Sequence of chain 1.A:
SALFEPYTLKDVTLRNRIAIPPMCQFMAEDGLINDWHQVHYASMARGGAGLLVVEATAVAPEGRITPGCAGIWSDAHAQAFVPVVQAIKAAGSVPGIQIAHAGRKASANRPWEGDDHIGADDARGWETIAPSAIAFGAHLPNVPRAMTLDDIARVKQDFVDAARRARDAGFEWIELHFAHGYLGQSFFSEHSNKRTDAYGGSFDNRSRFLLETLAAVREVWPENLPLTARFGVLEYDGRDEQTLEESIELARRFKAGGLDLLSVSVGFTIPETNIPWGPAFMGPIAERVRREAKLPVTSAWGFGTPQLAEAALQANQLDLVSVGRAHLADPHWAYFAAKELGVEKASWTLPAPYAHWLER

Binding-site contacts:
Ligand atom O3 contacts residue ALA91 of chain 1.A at 3.5 Å (h-bond).
Ligand atom O1 contacts residue ALA92 of chain 1.A at 3.5 Å.
Ligand atom O2 contacts residue PRO352 of chain 1.A at 3.3 Å.
Ligand atom O4 contacts residue MET28 of chain 1.B at 3.7 Å.
Ligand atom C3 contacts residue ALA91 of chain 1.A at 3.9 Å (hydrophobic).
Ligand atom C7 contacts residue ASP36 of chain 1.B at 4.3 Å.
Ligand atom C2 contacts residue ALA91 of chain 1.A at 3.6 Å (hydrophobic).
Ligand atom O1 contacts residue GLY93 of chain 1.A at 4.0 Å.
Ligand atom C4 contacts residue ALA92 of chain 1.A at 4.0 Å (hydrophobic).
Ligand atom C5 contacts residue ALA92 of chain 1.A at 4.0 Å (hydrophobic).
Ligand atom O3 contacts residue TRP37 of chain 1.B at 4.2 Å.
Ligand atom O2 contacts residue TRP37 of chain 1.B at 3.9 Å.
Ligand atom O5 contacts residue ARG47 of chain 1.A at 4.1 Å.
Ligand atom C7 contacts residue ARG47 of chain 1.A at 4.2 Å.
Ligand atom O4 contacts residue TRP37 of chain 1.B at 3.7 Å.
Ligand atom C4 contacts residue PRO352 of chain 1.A at 4.1 Å (hydrophobic).
Ligand atom O2 contacts residue ALA91 of chain 1.A at 3.9 Å.
Ligand atom C6 contacts residue TRP37 of chain 1.B at 4.4 Å (hydrophobic).
Ligand atom O2 contacts residue ALA92 of chain 1.A at 3.5 Å.
Ligand atom C6 contacts residue ARG47 of chain 1.A at 3.7 Å.
Ligand atom C6 contacts residue ALA91 of chain 1.A at 3.9 Å (hydrophobic).
Ligand atom C4 contacts residue ALA91 of chain 1.A at 3.5 Å (hydrophobic).
Ligand atom O3 contacts residue ALA92 of chain 1.A at 4.5 Å.
Ligand atom C3 contacts residue PRO352 of chain 1.A at 4.1 Å (hydrophobic).
Ligand atom N1 contacts residue PRO352 of chain 1.A at 3.8 Å.
Ligand atom C7 contacts residue TRP37 of chain 1.B at 3.7 Å (hydrophobic).
Ligand atom O2 contacts residue ARG47 of chain 1.A at 4.0 Å.
Ligand atom C4 contacts residue TRP37 of chain 1.B at 4.1 Å (hydrophobic).
Ligand atom O1 contacts residue ALA91 of chain 1.A at 3.0 Å (h-bond).
Ligand atom C5 contacts residue ARG47 of chain 1.A at 3.8 Å.
Ligand atom O5 contacts residue TRP37 of chain 1.B at 3.9 Å.
Ligand atom O4 contacts residue PRO352 of chain 1.A at 3.6 Å.
Ligand atom C5 contacts residue TRP37 of chain 1.B at 4.2 Å (hydrophobic).
Ligand atom C5 contacts residue ALA91 of chain 1.A at 3.6 Å (hydrophobic).

The small molecule below binds the protein below.
Small molecule (SMILES): COCCOC(=O)/C(=N\O)C(C)=O

Sequence of chain 1.B:
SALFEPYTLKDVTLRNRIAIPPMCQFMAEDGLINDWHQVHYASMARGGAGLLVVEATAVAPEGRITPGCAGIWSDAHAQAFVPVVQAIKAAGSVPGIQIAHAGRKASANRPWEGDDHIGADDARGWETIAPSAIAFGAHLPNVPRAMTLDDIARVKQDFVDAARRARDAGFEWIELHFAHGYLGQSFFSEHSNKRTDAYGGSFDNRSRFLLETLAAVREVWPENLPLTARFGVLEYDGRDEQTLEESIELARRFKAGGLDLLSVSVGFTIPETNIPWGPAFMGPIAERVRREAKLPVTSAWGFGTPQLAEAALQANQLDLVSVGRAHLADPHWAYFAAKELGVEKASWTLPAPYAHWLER